The small molecule below binds the protein below.
Small molecule (SMILES): CC(=O)N[C@H]1[C@H](O[C@H]2[C@H](O)[C@@H](NC(C)=O)CO[C@@H]2CO)O[C@H](CO)[C@@H](O[C@H]2O[C@H](C3O[C@]34O[C@H](CO)[C@@H](O)[C@H](O)[C@@H]4O)[C@@H](O)[C@H](O[C@H]3O[C@H](CO)[C@@H](O)[C@H](O)[C@@H]3O)[C@@H]2O)[C@@H]1O

Sequence of chain 1.A:
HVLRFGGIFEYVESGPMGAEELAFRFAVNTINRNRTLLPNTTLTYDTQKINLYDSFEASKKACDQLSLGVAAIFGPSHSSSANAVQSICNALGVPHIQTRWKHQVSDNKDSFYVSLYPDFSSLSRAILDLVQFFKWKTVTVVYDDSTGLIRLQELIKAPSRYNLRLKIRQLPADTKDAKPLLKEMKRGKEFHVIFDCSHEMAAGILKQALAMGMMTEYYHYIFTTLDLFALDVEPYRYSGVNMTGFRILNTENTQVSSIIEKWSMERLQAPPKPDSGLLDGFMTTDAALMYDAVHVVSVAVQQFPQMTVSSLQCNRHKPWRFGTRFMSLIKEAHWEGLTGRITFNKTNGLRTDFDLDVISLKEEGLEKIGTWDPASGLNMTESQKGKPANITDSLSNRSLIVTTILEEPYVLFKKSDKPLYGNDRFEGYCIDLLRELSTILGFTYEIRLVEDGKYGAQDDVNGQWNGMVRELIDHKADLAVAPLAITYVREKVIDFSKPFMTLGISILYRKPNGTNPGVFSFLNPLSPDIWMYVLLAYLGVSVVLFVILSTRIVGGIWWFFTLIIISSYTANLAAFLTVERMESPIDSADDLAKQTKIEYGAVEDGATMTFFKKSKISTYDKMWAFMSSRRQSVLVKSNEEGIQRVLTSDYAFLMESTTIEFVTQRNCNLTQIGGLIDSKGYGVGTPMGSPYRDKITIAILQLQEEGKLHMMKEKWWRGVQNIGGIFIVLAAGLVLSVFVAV

Binding-site contacts:
Ligand atom C8 contacts residue ASN345 of chain 1.A at 3.3 Å.
Ligand atom O6 contacts residue ARG161 of chain 1.A at 4.4 Å.
Ligand atom C7 contacts residue ASN345 of chain 1.A at 3.5 Å.
Ligand atom N2 contacts residue ASN345 of chain 1.A at 3.0 Å (h-bond).
Ligand atom C4 contacts residue ASN345 of chain 1.A at 4.2 Å.
Ligand atom O4 contacts residue ASP129 of chain 1.A at 3.4 Å (salt-bridge).
Ligand atom O6 contacts residue ARG125 of chain 1.A at 3.7 Å.
Ligand atom C6 contacts residue ASP129 of chain 1.A at 3.7 Å.
Ligand atom C5 contacts residue ARG125 of chain 1.A at 4.4 Å.
Ligand atom O5 contacts residue THR347 of chain 1.A at 3.5 Å (h-bond).
Ligand atom O5 contacts residue ASN345 of chain 1.A at 2.4 Å (h-bond).
Ligand atom C2 contacts residue ARG125 of chain 1.A at 4.1 Å.
Ligand atom O4 contacts residue ARG125 of chain 1.A at 4.5 Å.
Ligand atom O7 contacts residue ASN345 of chain 1.A at 4.2 Å.
Ligand atom O2 contacts residue ARG125 of chain 1.A at 3.7 Å.
Ligand atom C1 contacts residue THR347 of chain 1.A at 3.4 Å.
Ligand atom N2 contacts residue THR352 of chain 1.A at 3.5 Å (h-bond).
Ligand atom C5 contacts residue ASN345 of chain 1.A at 3.7 Å.
Ligand atom C2 contacts residue THR352 of chain 1.A at 3.6 Å.
Ligand atom C2 contacts residue ASN345 of chain 1.A at 2.5 Å.
Ligand atom C6 contacts residue ARG125 of chain 1.A at 3.8 Å.
Ligand atom C1 contacts residue ASN345 of chain 1.A at 1.4 Å.
Ligand atom C5 contacts residue THR347 of chain 1.A at 4.2 Å.
Ligand atom C3 contacts residue ASN345 of chain 1.A at 3.8 Å.
Ligand atom C1 contacts residue THR352 of chain 1.A at 3.9 Å.
Ligand atom C5 contacts residue ARG125 of chain 1.A at 4.4 Å.
Ligand atom O6 contacts residue ASP129 of chain 1.A at 2.9 Å (salt-bridge).
Ligand atom C8 contacts residue THR347 of chain 1.A at 4.3 Å.
Ligand atom O5 contacts residue ASN348 of chain 1.A at 4.4 Å.
Ligand atom C4 contacts residue ASP129 of chain 1.A at 4.3 Å.